Sequence of chain 2.B:
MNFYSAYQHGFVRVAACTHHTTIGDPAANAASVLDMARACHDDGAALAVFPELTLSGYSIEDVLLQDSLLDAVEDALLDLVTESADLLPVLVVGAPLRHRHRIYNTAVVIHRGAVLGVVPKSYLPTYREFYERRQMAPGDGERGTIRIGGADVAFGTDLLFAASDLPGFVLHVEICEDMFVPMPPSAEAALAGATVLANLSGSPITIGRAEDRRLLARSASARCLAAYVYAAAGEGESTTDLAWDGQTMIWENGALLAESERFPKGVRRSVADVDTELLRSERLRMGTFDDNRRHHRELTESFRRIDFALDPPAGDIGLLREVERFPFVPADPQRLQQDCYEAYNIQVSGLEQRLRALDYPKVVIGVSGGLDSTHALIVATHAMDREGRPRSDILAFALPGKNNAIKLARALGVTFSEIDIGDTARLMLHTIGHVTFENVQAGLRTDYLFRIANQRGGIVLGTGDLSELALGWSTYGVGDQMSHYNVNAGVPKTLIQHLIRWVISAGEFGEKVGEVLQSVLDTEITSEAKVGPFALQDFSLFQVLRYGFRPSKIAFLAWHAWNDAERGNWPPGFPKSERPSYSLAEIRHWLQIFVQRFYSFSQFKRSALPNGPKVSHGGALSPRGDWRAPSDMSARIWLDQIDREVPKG

Binding-site contacts:
Ligand atom CB contacts residue CYS177 of chain 2.B at 4.1 Å (hydrophobic).
Ligand atom CD contacts residue SER204 of chain 2.B at 3.6 Å.
Ligand atom O contacts residue PHE131 of chain 2.B at 4.3 Å.
Ligand atom CE contacts residue SER202 of chain 2.B at 2.8 Å.
Ligand atom CG contacts residue CYS177 of chain 2.B at 4.1 Å (hydrophobic).
Ligand atom CD contacts residue CYS177 of chain 2.B at 3.1 Å (hydrophobic).
Ligand atom N contacts residue PHE131 of chain 2.B at 3.4 Å.
Ligand atom CB contacts residue SER204 of chain 2.B at 2.9 Å.
Ligand atom OD contacts residue PHE181 of chain 2.B at 3.0 Å.
Ligand atom OXT contacts residue ARG210 of chain 2.B at 3.4 Å (salt-bridge).
Ligand atom OD contacts residue ARG214 of chain 2.B at 4.0 Å.
Ligand atom CE contacts residue TYR231 of chain 2.B at 3.8 Å (hydrophobic).
Ligand atom OXT contacts residue PHE181 of chain 2.B at 3.5 Å.
Ligand atom CG contacts residue PHE181 of chain 2.B at 3.1 Å (hydrophobic).
Ligand atom CE contacts residue CYS177 of chain 2.B at 1.6 Å (hydrophobic).
Ligand atom CD contacts residue ARG214 of chain 2.B at 4.3 Å.
Ligand atom O contacts residue TYR128 of chain 2.B at 4.2 Å.
Ligand atom CE contacts residue PHE181 of chain 2.B at 3.9 Å (hydrophobic).
Ligand atom OD contacts residue TYR231 of chain 2.B at 2.7 Å (h-bond).
Ligand atom CG contacts residue SER204 of chain 2.B at 3.0 Å.
Ligand atom CE contacts residue GLU178 of chain 2.B at 4.3 Å.
Ligand atom O contacts residue GLU178 of chain 2.B at 4.1 Å.
Ligand atom CE contacts residue SER204 of chain 2.B at 3.5 Å.
Ligand atom OD contacts residue CYS177 of chain 2.B at 3.8 Å.
Ligand atom CB contacts residue PHE181 of chain 2.B at 3.9 Å (hydrophobic).
Ligand atom OD contacts residue SER202 of chain 2.B at 3.0 Å (h-bond).
Ligand atom CA contacts residue PHE181 of chain 2.B at 3.7 Å (hydrophobic).
Ligand atom CG contacts residue ARG214 of chain 2.B at 3.5 Å.
Ligand atom CD contacts residue TYR231 of chain 2.B at 3.0 Å (hydrophobic).
Ligand atom N contacts residue SER204 of chain 2.B at 4.3 Å.
Ligand atom CG contacts residue TYR231 of chain 2.B at 3.4 Å (hydrophobic).
Ligand atom CA contacts residue SER204 of chain 2.B at 4.3 Å.
Ligand atom N contacts residue CYS177 of chain 2.B at 3.5 Å (h-bond).
Ligand atom CD contacts residue SER202 of chain 2.B at 3.2 Å.
Ligand atom C contacts residue PHE181 of chain 2.B at 3.8 Å (hydrophobic).
Ligand atom CA contacts residue CYS177 of chain 2.B at 4.0 Å (hydrophobic).
Ligand atom C contacts residue ARG210 of chain 2.B at 3.8 Å.
Ligand atom CD contacts residue PHE181 of chain 2.B at 3.2 Å (hydrophobic).
Ligand atom OD contacts residue MET180 of chain 2.B at 3.5 Å.
Ligand atom CB contacts residue ARG210 of chain 2.B at 3.5 Å.

A protein and the small-molecule ligand that binds it are described below.
Small molecule (SMILES): CC(=O)CC[C@H](N)C(=O)O